Binding-site contacts:
Ligand atom C3 contacts residue ASN234 of chain 1.C at 3.8 Å.
Ligand atom C1 contacts residue ASN234 of chain 1.C at 1.4 Å.
Ligand atom C1 contacts residue THR108 of chain 1.C at 4.2 Å.
Ligand atom C5 contacts residue ASN234 of chain 1.C at 3.7 Å.
Ligand atom N2 contacts residue ASN234 of chain 1.C at 2.9 Å (h-bond).
Ligand atom O5 contacts residue ASN234 of chain 1.C at 2.4 Å (h-bond).
Ligand atom O7 contacts residue ASN234 of chain 1.C at 3.0 Å (h-bond).
Ligand atom C2 contacts residue ASN234 of chain 1.C at 2.5 Å.
Ligand atom O5 contacts residue THR108 of chain 1.C at 3.8 Å.
Ligand atom C8 contacts residue ASN234 of chain 1.C at 4.0 Å.
Ligand atom C4 contacts residue ASN234 of chain 1.C at 4.2 Å.
Ligand atom C7 contacts residue ASN234 of chain 1.C at 3.2 Å.

A small-molecule ligand and the protein it binds are described below.
Small molecule (SMILES): CC(=O)N[C@@H]1[C@@H](O)[C@H](O)[C@@H](CO)O[C@H]1O

Sequence of chain 1.C:
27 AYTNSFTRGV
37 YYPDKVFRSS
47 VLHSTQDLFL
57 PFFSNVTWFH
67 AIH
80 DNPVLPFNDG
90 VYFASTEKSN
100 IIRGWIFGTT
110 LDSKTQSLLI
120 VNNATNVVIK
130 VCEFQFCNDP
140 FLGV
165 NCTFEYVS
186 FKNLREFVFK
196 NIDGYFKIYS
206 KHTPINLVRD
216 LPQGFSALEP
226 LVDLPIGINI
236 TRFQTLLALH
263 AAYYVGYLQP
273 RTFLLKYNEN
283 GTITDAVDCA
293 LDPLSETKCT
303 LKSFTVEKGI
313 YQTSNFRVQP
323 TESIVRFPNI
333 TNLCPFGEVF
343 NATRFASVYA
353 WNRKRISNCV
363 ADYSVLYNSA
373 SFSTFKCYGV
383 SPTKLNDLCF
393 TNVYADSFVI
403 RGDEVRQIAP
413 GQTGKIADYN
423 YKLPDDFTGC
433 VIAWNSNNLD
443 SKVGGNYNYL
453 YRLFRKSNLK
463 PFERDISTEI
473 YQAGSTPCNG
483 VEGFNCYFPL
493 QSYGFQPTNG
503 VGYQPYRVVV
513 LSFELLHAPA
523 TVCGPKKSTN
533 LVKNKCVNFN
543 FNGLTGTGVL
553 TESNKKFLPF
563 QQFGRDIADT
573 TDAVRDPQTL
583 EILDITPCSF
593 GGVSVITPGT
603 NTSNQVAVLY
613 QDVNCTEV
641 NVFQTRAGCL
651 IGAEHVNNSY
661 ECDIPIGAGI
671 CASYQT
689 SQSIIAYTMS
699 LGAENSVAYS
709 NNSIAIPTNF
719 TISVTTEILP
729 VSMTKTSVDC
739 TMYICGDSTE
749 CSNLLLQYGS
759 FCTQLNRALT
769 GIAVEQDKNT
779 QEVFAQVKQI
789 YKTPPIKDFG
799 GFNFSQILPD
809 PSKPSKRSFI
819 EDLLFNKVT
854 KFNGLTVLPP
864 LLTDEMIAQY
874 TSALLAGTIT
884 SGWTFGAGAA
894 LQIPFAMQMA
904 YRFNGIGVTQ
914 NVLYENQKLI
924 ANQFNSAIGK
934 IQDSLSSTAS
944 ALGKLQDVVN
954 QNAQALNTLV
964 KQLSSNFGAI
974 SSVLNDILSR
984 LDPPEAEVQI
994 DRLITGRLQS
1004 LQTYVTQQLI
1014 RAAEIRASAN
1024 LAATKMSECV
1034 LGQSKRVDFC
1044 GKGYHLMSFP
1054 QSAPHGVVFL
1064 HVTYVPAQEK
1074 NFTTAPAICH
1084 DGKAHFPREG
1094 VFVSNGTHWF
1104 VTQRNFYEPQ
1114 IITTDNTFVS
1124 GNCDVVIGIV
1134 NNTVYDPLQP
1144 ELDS